Sequence of chain 1.A:
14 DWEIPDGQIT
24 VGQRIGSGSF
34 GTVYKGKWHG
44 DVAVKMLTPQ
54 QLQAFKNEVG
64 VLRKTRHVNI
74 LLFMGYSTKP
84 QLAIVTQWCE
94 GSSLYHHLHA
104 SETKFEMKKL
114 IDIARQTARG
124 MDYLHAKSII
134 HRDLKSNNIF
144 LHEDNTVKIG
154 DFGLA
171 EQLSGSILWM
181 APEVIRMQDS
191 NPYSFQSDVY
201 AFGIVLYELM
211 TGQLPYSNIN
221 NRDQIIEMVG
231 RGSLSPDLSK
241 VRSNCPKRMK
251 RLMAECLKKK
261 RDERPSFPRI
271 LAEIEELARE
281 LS

Binding-site contacts:
Ligand atom C18 contacts residue ASP154 of chain 1.A at 3.8 Å.
Ligand atom N10 contacts residue CYS92 of chain 1.A at 3.0 Å (h-bond).
Ligand atom C9 contacts residue CYS92 of chain 1.A at 3.2 Å (hydrophobic).
Ligand atom C21 contacts residue GLU61 of chain 1.A at 3.7 Å.
Ligand atom C27 contacts residue GLU61 of chain 1.A at 3.7 Å.
Ligand atom C3 contacts residue ALA46 of chain 1.A at 3.4 Å (hydrophobic).
Ligand atom C28 contacts residue GLU61 of chain 1.A at 3.1 Å.
Ligand atom C16 contacts residue THR89 of chain 1.A at 3.8 Å.
Ligand atom C18 contacts residue LEU74 of chain 1.A at 3.7 Å (hydrophobic).
Ligand atom C21 contacts residue ASP154 of chain 1.A at 3.4 Å.
Ligand atom N34 contacts residue ILE152 of chain 1.A at 3.5 Å (h-bond).
Ligand atom C16 contacts residue ILE87 of chain 1.A at 3.8 Å (hydrophobic).
Ligand atom C31 contacts residue VAL64 of chain 1.A at 3.7 Å (hydrophobic).
Ligand atom C3 contacts residue THR89 of chain 1.A at 3.5 Å.
Ligand atom C17 contacts residue GLU61 of chain 1.A at 3.3 Å.
Ligand atom C4 contacts residue ALA46 of chain 1.A at 3.7 Å (hydrophobic).
Ligand atom C6 contacts residue PHE155 of chain 1.A at 3.6 Å (hydrophobic).
Ligand atom O23 contacts residue LEU74 of chain 1.A at 3.6 Å.
Ligand atom O23 contacts residue ASP154 of chain 1.A at 2.8 Å (salt-bridge).
Ligand atom C16 contacts residue GLU61 of chain 1.A at 3.3 Å.
Ligand atom C15 contacts residue LYS48 of chain 1.A at 3.7 Å.
Ligand atom C3 contacts residue GLN90 of chain 1.A at 3.5 Å.
Ligand atom C19 contacts residue LYS48 of chain 1.A at 3.6 Å.
Ligand atom C24 contacts residue ASP154 of chain 1.A at 3.8 Å.
Ligand atom C15 contacts residue THR89 of chain 1.A at 3.5 Å.
Ligand atom C5 contacts residue PHE155 of chain 1.A at 3.8 Å (hydrophobic).
Ligand atom O11 contacts residue ILE28 of chain 1.A at 3.7 Å.
Ligand atom C4 contacts residue THR89 of chain 1.A at 3.2 Å.
Ligand atom N8 contacts residue TRP91 of chain 1.A at 3.8 Å.
Ligand atom C2 contacts residue ALA46 of chain 1.A at 3.7 Å (hydrophobic).
Ligand atom O23 contacts residue GLY153 of chain 1.A at 3.7 Å.
Ligand atom C24 contacts residue LEU65 of chain 1.A at 3.8 Å (hydrophobic).
Ligand atom N20 contacts residue GLU61 of chain 1.A at 2.8 Å (salt-bridge).
Ligand atom C4 contacts residue LEU74 of chain 1.A at 3.8 Å (hydrophobic).
Ligand atom C22 contacts residue ASP154 of chain 1.A at 3.8 Å.
Ligand atom N34 contacts residue GLY153 of chain 1.A at 3.4 Å.
Ligand atom C17 contacts residue LYS48 of chain 1.A at 3.8 Å.
Ligand atom N10 contacts residue TRP91 of chain 1.A at 3.7 Å.
Ligand atom C3 contacts residue LEU74 of chain 1.A at 3.8 Å (hydrophobic).
Ligand atom C9 contacts residue TRP91 of chain 1.A at 3.7 Å (hydrophobic).

This protein binds this small molecule.
Small molecule (SMILES): Cc1ccc(NC(=O)c2cccc(C(C)(C)C#N)c2)cc1Nc1ccc2ncn(C)c(=O)c2c1